Sequence of chain 1.A:
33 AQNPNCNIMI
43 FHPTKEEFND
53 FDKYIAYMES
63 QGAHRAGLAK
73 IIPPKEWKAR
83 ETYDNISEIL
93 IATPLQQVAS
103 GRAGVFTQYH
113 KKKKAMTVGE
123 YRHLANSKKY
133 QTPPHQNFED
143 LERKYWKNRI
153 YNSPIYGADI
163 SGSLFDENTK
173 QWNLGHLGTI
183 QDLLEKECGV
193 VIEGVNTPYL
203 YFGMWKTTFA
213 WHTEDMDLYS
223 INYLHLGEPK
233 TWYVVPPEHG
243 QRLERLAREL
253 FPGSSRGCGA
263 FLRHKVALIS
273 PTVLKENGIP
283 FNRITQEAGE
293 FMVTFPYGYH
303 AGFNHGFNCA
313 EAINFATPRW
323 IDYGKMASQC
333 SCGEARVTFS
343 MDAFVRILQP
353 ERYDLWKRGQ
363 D

A small-molecule ligand and the protein it binds are described below.
Small molecule (SMILES): Nc1ccc2c(c1)CCCC2=O

Binding-site contacts:
Ligand atom O1 contacts residue PHE211 of chain 1.A at 3.4 Å.
Ligand atom N1 contacts residue HIS214 of chain 1.A at 4.2 Å.
Ligand atom C1 contacts residue HIS112 of chain 1.A at 2.6 Å.
Ligand atom C8 contacts residue TYR203 of chain 1.A at 4.2 Å (hydrophobic).
Ligand atom N1 contacts residue LYS267 of chain 1.A at 3.1 Å (salt-bridge).
Ligand atom N1 contacts residue OGA1 of chain 1.D at 4.2 Å.
Ligand atom C10 contacts residue TYR158 of chain 1.A at 1.8 Å (hydrophobic).
Ligand atom C3 contacts residue LYS267 of chain 1.A at 4.0 Å.
Ligand atom C9 contacts residue TYR158 of chain 1.A at 3.2 Å (hydrophobic).
Ligand atom C3 contacts residue PHE211 of chain 1.A at 4.0 Å (hydrophobic).
Ligand atom C5 contacts residue LYS267 of chain 1.A at 3.6 Å.
Ligand atom C5 contacts residue PHE211 of chain 1.A at 4.0 Å (hydrophobic).
Ligand atom O1 contacts residue GLN110 of chain 1.A at 3.4 Å (h-bond).
Ligand atom C7 contacts residue LYS267 of chain 1.A at 3.1 Å.
Ligand atom C3 contacts residue THR210 of chain 1.A at 3.9 Å.
Ligand atom N1 contacts residue EDO1 of chain 1.L at 3.9 Å.
Ligand atom O1 contacts residue ALA212 of chain 1.A at 2.8 Å (h-bond).
Ligand atom C4 contacts residue PHE211 of chain 1.A at 4.1 Å (hydrophobic).
Ligand atom C3 contacts residue GLN110 of chain 1.A at 4.2 Å.
Ligand atom C5 contacts residue ALA212 of chain 1.A at 4.1 Å (hydrophobic).
Ligand atom C8 contacts residue ASP161 of chain 1.A at 4.1 Å.
Ligand atom N1 contacts residue TYR203 of chain 1.A at 4.1 Å.
Ligand atom C2 contacts residue GLN99 of chain 1.A at 3.6 Å.
Ligand atom C2 contacts residue THR210 of chain 1.A at 3.9 Å.
Ligand atom C3 contacts residue HIS112 of chain 1.A at 4.0 Å.
Ligand atom C8 contacts residue LYS267 of chain 1.A at 3.8 Å.
Ligand atom C3 contacts residue ALA212 of chain 1.A at 3.9 Å (hydrophobic).
Ligand atom C1 contacts residue TYR158 of chain 1.A at 1.5 Å (hydrophobic).
Ligand atom O1 contacts residue THR210 of chain 1.A at 3.6 Å (h-bond).
Ligand atom C3 contacts residue TYR158 of chain 1.A at 3.5 Å (hydrophobic).
Ligand atom C4 contacts residue TYR158 of chain 1.A at 3.9 Å (hydrophobic).
Ligand atom C2 contacts residue GLN110 of chain 1.A at 4.0 Å.
Ligand atom C5 contacts residue HIS214 of chain 1.A at 4.1 Å.
Ligand atom O1 contacts residue LYS267 of chain 1.A at 3.5 Å (salt-bridge).
Ligand atom C6 contacts residue LYS267 of chain 1.A at 3.3 Å.
Ligand atom C10 contacts residue ALA160 of chain 1.A at 3.8 Å (hydrophobic).
Ligand atom C2 contacts residue TYR158 of chain 1.A at 2.3 Å (hydrophobic).
Ligand atom C6 contacts residue HIS214 of chain 1.A at 3.5 Å.
Ligand atom C2 contacts residue HIS112 of chain 1.A at 2.6 Å.
Ligand atom C10 contacts residue HIS112 of chain 1.A at 4.0 Å.